A small-molecule ligand and the protein it binds are described below.
Small molecule (SMILES): CC(=O)N[C@@H]1[C@@H](O)[C@H](O)[C@@H](CO)O[C@H]1O

Sequence of chain 1.A:
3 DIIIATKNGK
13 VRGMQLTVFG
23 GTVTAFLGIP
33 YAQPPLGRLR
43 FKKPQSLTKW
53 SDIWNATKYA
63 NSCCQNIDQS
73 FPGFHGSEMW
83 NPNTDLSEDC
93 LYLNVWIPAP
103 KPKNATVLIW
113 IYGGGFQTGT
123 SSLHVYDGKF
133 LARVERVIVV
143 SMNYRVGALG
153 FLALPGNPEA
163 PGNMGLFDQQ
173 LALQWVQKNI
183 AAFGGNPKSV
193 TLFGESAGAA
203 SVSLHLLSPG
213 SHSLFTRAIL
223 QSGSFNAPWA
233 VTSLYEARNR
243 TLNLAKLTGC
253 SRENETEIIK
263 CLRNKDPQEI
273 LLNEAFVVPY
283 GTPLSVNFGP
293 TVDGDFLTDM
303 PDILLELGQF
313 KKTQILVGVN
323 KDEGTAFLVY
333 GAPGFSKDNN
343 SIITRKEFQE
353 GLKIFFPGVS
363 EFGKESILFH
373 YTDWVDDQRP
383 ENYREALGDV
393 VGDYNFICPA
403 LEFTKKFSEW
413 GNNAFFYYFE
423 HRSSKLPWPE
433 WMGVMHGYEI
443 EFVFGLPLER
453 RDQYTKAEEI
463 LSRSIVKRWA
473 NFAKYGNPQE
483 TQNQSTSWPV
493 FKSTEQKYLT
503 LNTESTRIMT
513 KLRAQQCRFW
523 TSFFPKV

Binding-site contacts:
Ligand atom O3 contacts residue ARG465 of chain 1.A at 3.7 Å.
Ligand atom C7 contacts residue ARG465 of chain 1.A at 3.6 Å.
Ligand atom C4 contacts residue ASN485 of chain 1.A at 4.2 Å.
Ligand atom C3 contacts residue ASN485 of chain 1.A at 3.8 Å.
Ligand atom O7 contacts residue SER466 of chain 1.A at 4.3 Å.
Ligand atom O7 contacts residue ASN485 of chain 1.A at 3.4 Å (h-bond).
Ligand atom C8 contacts residue LYS469 of chain 1.A at 3.8 Å.
Ligand atom O5 contacts residue ASN485 of chain 1.A at 2.4 Å (h-bond).
Ligand atom C1 contacts residue ASN485 of chain 1.A at 1.4 Å.
Ligand atom C2 contacts residue ASN485 of chain 1.A at 2.5 Å.
Ligand atom N2 contacts residue ARG465 of chain 1.A at 4.1 Å.
Ligand atom C8 contacts residue GLU482 of chain 1.A at 3.8 Å.
Ligand atom C5 contacts residue ASN485 of chain 1.A at 3.7 Å.
Ligand atom C8 contacts residue ARG465 of chain 1.A at 3.8 Å.
Ligand atom C7 contacts residue GLU482 of chain 1.A at 4.2 Å.
Ligand atom C8 contacts residue SER466 of chain 1.A at 4.5 Å.
Ligand atom C7 contacts residue ASN485 of chain 1.A at 3.4 Å.
Ligand atom N2 contacts residue ASN485 of chain 1.A at 3.0 Å (h-bond).
Ligand atom O7 contacts residue ARG465 of chain 1.A at 3.6 Å.